The small molecule below binds the protein below.
Small molecule (SMILES): O=c1[nH]cnc2c1ncn2[C@@H]1O[C@H](COP(=O)(O)O)[C@@H](O)[C@H]1O

Binding-site contacts:
Ligand atom N3 contacts residue CYS201 of chain 4.B at 3.6 Å.
Ligand atom C8 contacts residue ILE200 of chain 4.B at 3.6 Å (hydrophobic).
Ligand atom O3P contacts residue SER199 of chain 4.B at 3.0 Å (h-bond).
Ligand atom N7 contacts residue MET284 of chain 4.B at 3.0 Å (h-bond).
Ligand atom O3P contacts residue GLY236 of chain 4.B at 2.9 Å (h-bond).
Ligand atom N9 contacts residue ILE200 of chain 4.B at 3.8 Å.
Ligand atom C2 contacts residue CYS201 of chain 4.B at 3.2 Å (hydrophobic).
Ligand atom C5 contacts residue ILE200 of chain 4.B at 3.6 Å (hydrophobic).
Ligand atom C6 contacts residue GLY285 of chain 4.B at 3.4 Å.
Ligand atom O6 contacts residue GLY312 of chain 4.B at 3.5 Å.
Ligand atom O2' contacts residue ASN173 of chain 4.B at 3.6 Å.
Ligand atom C4' contacts residue ASP234 of chain 4.B at 3.5 Å.
Ligand atom C3' contacts residue ASP234 of chain 4.B at 3.4 Å.
Ligand atom O6 contacts residue MET284 of chain 4.B at 3.3 Å (h-bond).
Ligand atom O6 contacts residue GLY285 of chain 4.B at 2.7 Å (h-bond).
Ligand atom C8 contacts residue MET51 of chain 4.B at 3.5 Å (hydrophobic).
Ligand atom N1 contacts residue GLU311 of chain 4.B at 2.9 Å (salt-bridge).
Ligand atom O6 contacts residue GLY283 of chain 4.B at 3.2 Å.
Ligand atom O3' contacts residue ASP234 of chain 4.B at 2.6 Å (salt-bridge).
Ligand atom C4 contacts residue ILE200 of chain 4.B at 3.8 Å (hydrophobic).
Ligand atom O5' contacts residue GLY235 of chain 4.B at 3.4 Å.
Ligand atom C5' contacts residue TYR281 of chain 4.B at 3.5 Å (hydrophobic).
Ligand atom O3' contacts residue MET255 of chain 4.B at 3.0 Å.
Ligand atom O1P contacts residue SER258 of chain 4.B at 3.0 Å (h-bond).
Ligand atom N7 contacts residue GLY283 of chain 4.B at 3.5 Å.
Ligand atom O5' contacts residue GLY198 of chain 4.B at 3.5 Å.
Ligand atom O2' contacts residue ASP234 of chain 4.B at 2.6 Å (salt-bridge).
Ligand atom C5 contacts residue MET284 of chain 4.B at 3.8 Å (hydrophobic).
Ligand atom N3 contacts residue 2F11 of chain 4.L at 3.7 Å.
Ligand atom C2 contacts residue GLU311 of chain 4.B at 3.5 Å.
Ligand atom O1P contacts residue SER199 of chain 4.B at 2.7 Å (h-bond).
Ligand atom O2P contacts residue SER258 of chain 4.B at 3.6 Å.
Ligand atom N1 contacts residue 2F11 of chain 4.L at 3.5 Å.
Ligand atom O1P contacts residue TYR281 of chain 4.B at 2.7 Å (h-bond).
Ligand atom N7 contacts residue ILE200 of chain 4.B at 3.5 Å.
Ligand atom C2 contacts residue 2F11 of chain 4.L at 3.4 Å.
Ligand atom O2P contacts residue GLY257 of chain 4.B at 2.8 Å (h-bond).
Ligand atom O6 contacts residue GLU311 of chain 4.B at 3.8 Å.
Ligand atom O3P contacts residue GLY198 of chain 4.B at 3.5 Å.
Ligand atom O3' contacts residue ALA49 of chain 4.B at 3.4 Å.

Sequence of chain 4.B:
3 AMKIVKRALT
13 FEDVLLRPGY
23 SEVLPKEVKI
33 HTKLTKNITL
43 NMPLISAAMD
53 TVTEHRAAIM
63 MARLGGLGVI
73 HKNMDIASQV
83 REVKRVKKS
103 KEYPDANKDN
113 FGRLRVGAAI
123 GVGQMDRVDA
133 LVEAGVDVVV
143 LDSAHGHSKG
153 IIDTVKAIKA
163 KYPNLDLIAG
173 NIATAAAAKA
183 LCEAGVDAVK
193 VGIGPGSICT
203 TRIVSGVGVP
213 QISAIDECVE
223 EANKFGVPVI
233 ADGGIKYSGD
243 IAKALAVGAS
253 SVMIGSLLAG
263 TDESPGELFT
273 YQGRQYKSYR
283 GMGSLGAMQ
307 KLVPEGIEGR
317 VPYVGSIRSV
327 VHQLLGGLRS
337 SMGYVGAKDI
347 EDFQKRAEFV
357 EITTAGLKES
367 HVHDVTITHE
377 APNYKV